Binding-site contacts:
Ligand atom C5 contacts residue ASN12 of chain 4.C at 4.1 Å.
Ligand atom O5 contacts residue ASN12 of chain 4.C at 2.7 Å (h-bond).
Ligand atom C7 contacts residue ASN12 of chain 4.C at 3.9 Å.
Ligand atom C1 contacts residue ASN12 of chain 4.C at 2.2 Å.
Ligand atom O7 contacts residue ASN12 of chain 4.C at 3.7 Å.
Ligand atom N2 contacts residue ASN12 of chain 4.C at 3.8 Å.
Ligand atom C2 contacts residue ASN12 of chain 4.C at 3.2 Å.

Sequence of chain 4.C:
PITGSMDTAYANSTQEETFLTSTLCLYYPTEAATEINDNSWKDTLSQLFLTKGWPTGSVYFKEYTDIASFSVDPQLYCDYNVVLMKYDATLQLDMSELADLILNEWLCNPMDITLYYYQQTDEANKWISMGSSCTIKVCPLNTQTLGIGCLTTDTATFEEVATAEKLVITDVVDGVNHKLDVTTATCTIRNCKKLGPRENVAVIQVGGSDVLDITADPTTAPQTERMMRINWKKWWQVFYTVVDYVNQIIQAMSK

This protein binds this small molecule.
Small molecule (SMILES): CC(=O)N[C@H]1[C@H](O[C@H]2[C@H](O)[C@@H](NC(C)=O)CO[C@@H]2CO)O[C@H](CO)[C@@H](O)[C@@H]1O